A small-molecule ligand and the protein it binds are described below.
Small molecule (SMILES): CC(C)[C@H](NC(=O)Cc1c[nH]c2ccccc12)C(=O)O

Sequence of chain 2.A:
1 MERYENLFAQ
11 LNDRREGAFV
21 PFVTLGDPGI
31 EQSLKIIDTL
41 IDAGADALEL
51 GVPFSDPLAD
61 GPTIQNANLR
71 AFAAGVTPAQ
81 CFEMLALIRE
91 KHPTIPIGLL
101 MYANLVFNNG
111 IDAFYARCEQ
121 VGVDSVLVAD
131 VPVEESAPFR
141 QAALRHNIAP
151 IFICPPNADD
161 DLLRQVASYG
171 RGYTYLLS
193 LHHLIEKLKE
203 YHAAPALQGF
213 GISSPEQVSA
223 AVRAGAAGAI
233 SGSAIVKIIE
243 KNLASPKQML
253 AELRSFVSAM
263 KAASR

Binding-site contacts:
Ligand atom C8 contacts residue ALA59 of chain 2.A at 3.8 Å (hydrophobic).
Ligand atom N2 contacts residue PHE212 of chain 2.A at 3.9 Å.
Ligand atom O3 contacts residue PHE212 of chain 2.A at 3.1 Å.
Ligand atom C5 contacts residue LEU100 of chain 2.A at 3.9 Å (hydrophobic).
Ligand atom C3 contacts residue TYR175 of chain 2.A at 3.8 Å (hydrophobic).
Ligand atom C4 contacts residue LEU100 of chain 2.A at 3.8 Å (hydrophobic).
Ligand atom O1 contacts residue PHE212 of chain 2.A at 3.3 Å.
Ligand atom C14 contacts residue GLY234 of chain 2.A at 4.0 Å.
Ligand atom C2 contacts residue ALA59 of chain 2.A at 3.4 Å (hydrophobic).
Ligand atom O1 contacts residue LEU177 of chain 2.A at 4.1 Å.
Ligand atom C6 contacts residue TYR102 of chain 2.A at 4.1 Å (hydrophobic).
Ligand atom N1 contacts residue TYR102 of chain 2.A at 3.5 Å (h-bond).
Ligand atom C1 contacts residue ASP60 of chain 2.A at 3.3 Å.
Ligand atom C4 contacts residue TYR175 of chain 2.A at 4.0 Å (hydrophobic).
Ligand atom C11 contacts residue PHE212 of chain 2.A at 4.1 Å (hydrophobic).
Ligand atom C1 contacts residue ALA59 of chain 2.A at 2.2 Å (hydrophobic).
Ligand atom C8 contacts residue ASP60 of chain 2.A at 4.0 Å.
Ligand atom C4 contacts residue LEU127 of chain 2.A at 3.9 Å (hydrophobic).
Ligand atom O2 contacts residue SER235 of chain 2.A at 2.8 Å (h-bond).
Ligand atom O1 contacts residue GLY211 of chain 2.A at 4.0 Å.
Ligand atom C12 contacts residue SER235 of chain 2.A at 3.6 Å.
Ligand atom C15 contacts residue LEU100 of chain 2.A at 3.7 Å (hydrophobic).
Ligand atom C12 contacts residue PHE212 of chain 2.A at 4.0 Å (hydrophobic).
Ligand atom C14 contacts residue ILE64 of chain 2.A at 4.1 Å (hydrophobic).
Ligand atom C14 contacts residue PHE22 of chain 2.A at 4.0 Å (hydrophobic).
Ligand atom C10 contacts residue PHE212 of chain 2.A at 3.6 Å (hydrophobic).
Ligand atom N1 contacts residue ASP60 of chain 2.A at 3.1 Å (salt-bridge).
Ligand atom O1 contacts residue TYR175 of chain 2.A at 3.0 Å (h-bond).
Ligand atom C11 contacts residue TYR175 of chain 2.A at 3.8 Å (hydrophobic).
Ligand atom O2 contacts residue GLY234 of chain 2.A at 3.0 Å (h-bond).
Ligand atom C4 contacts residue ILE153 of chain 2.A at 4.0 Å (hydrophobic).
Ligand atom O3 contacts residue GLY213 of chain 2.A at 3.9 Å.
Ligand atom C10 contacts residue TYR175 of chain 2.A at 4.0 Å (hydrophobic).
Ligand atom C6 contacts residue ALA129 of chain 2.A at 3.4 Å (hydrophobic).
Ligand atom N1 contacts residue ALA59 of chain 2.A at 2.6 Å (h-bond).
Ligand atom O3 contacts residue SER235 of chain 2.A at 3.1 Å (h-bond).
Ligand atom C15 contacts residue TYR175 of chain 2.A at 3.3 Å (hydrophobic).
Ligand atom C14 contacts residue SER235 of chain 2.A at 4.1 Å.
Ligand atom C13 contacts residue TYR175 of chain 2.A at 3.9 Å (hydrophobic).
Ligand atom C5 contacts residue ALA129 of chain 2.A at 3.6 Å (hydrophobic).